Sequence of chain 1.A:
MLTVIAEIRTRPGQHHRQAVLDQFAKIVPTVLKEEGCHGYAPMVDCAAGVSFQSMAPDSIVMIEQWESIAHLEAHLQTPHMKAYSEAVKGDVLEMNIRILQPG

A protein and the small-molecule ligand that binds it are described below.
Small molecule (SMILES): CC1=CC(=O)c2ccccc2C1=O

Binding-site contacts:
Ligand atom C4K contacts residue LEU76 of chain 1.A at 3.5 Å (hydrophobic).
Ligand atom O1K contacts residue MET95 of chain 1.A at 4.5 Å.
Ligand atom C2K contacts residue MET95 of chain 1.A at 3.3 Å (hydrophobic).
Ligand atom C4K contacts residue ILE97 of chain 1.A at 3.8 Å (hydrophobic).
Ligand atom C3K contacts residue MET95 of chain 1.A at 3.4 Å (hydrophobic).
Ligand atom C11 contacts residue MET95 of chain 1.A at 3.5 Å (hydrophobic).
Ligand atom C8K contacts residue HIS75 of chain 1.A at 3.6 Å.
Ligand atom C8K contacts residue GLU64 of chain 1.A at 3.4 Å.
Ligand atom C11 contacts residue ILE97 of chain 1.A at 4.4 Å (hydrophobic).
Ligand atom C6K contacts residue LEU76 of chain 1.A at 3.9 Å (hydrophobic).
Ligand atom C3K contacts residue SER51 of chain 2.A at 4.2 Å.
Ligand atom C10 contacts residue LEU76 of chain 1.A at 3.8 Å (hydrophobic).
Ligand atom C1K contacts residue MET95 of chain 1.A at 4.0 Å (hydrophobic).
Ligand atom C3K contacts residue LEU76 of chain 1.A at 3.9 Å (hydrophobic).
Ligand atom C7K contacts residue HIS75 of chain 1.A at 4.0 Å.
Ligand atom C6K contacts residue GLU64 of chain 1.A at 4.1 Å.
Ligand atom C10 contacts residue MET95 of chain 1.A at 4.5 Å (hydrophobic).
Ligand atom C4K contacts residue MET95 of chain 1.A at 4.3 Å (hydrophobic).
Ligand atom C9K contacts residue LEU76 of chain 1.A at 4.5 Å (hydrophobic).
Ligand atom O4K contacts residue LEU76 of chain 1.A at 3.9 Å.
Ligand atom C3K contacts residue ILE97 of chain 1.A at 4.4 Å (hydrophobic).
Ligand atom C1K contacts residue LEU76 of chain 1.A at 4.2 Å (hydrophobic).
Ligand atom C7K contacts residue GLU64 of chain 1.A at 3.0 Å.
Ligand atom C9K contacts residue HIS75 of chain 1.A at 4.0 Å.
Ligand atom C11 contacts residue SER51 of chain 2.A at 3.2 Å.
Ligand atom C2K contacts residue LEU76 of chain 1.A at 4.2 Å (hydrophobic).
Ligand atom C8K contacts residue TYR40 of chain 1.A at 3.5 Å (hydrophobic).
Ligand atom O4K contacts residue ILE97 of chain 1.A at 3.1 Å.
Ligand atom C9K contacts residue TYR40 of chain 1.A at 3.8 Å (hydrophobic).
Ligand atom O1K contacts residue TYR84 of chain 1.A at 3.6 Å.
Ligand atom C5K contacts residue LEU76 of chain 1.A at 3.5 Å (hydrophobic).
Ligand atom O1K contacts residue SER85 of chain 1.A at 4.1 Å.
Ligand atom C2K contacts residue SER51 of chain 2.A at 4.1 Å.

Sequence of chain 2.A:
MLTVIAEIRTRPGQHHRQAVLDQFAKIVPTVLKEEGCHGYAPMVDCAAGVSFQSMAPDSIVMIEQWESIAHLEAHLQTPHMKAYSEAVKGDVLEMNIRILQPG